A protein and the small-molecule ligand that binds it are described below.
Small molecule (SMILES): CC(=O)N[C@H]1[C@@H](Oc2ccc([N+](=O)[O-])cc2)O[C@H](CO)[C@@H](O)[C@@H]1O

Binding-site contacts:
Ligand atom C6 contacts residue TRP120 of chain 1.B at 3.9 Å (hydrophobic).
Ligand atom C2 contacts residue ARG121 of chain 1.B at 4.3 Å.
Ligand atom C1' contacts residue TRP120 of chain 1.B at 4.4 Å (hydrophobic).
Ligand atom C1 contacts residue ARG121 of chain 1.B at 3.6 Å.
Ligand atom C6' contacts residue TYR66 of chain 1.B at 2.9 Å (hydrophobic).
Ligand atom O5 contacts residue ARG121 of chain 1.B at 3.0 Å (salt-bridge).
Ligand atom O6 contacts residue GLU94 of chain 1.B at 3.9 Å.
Ligand atom O6 contacts residue ASP93 of chain 1.B at 2.7 Å (salt-bridge).
Ligand atom C4' contacts residue TRP120 of chain 1.B at 4.3 Å (hydrophobic).
Ligand atom C1' contacts residue TYR66 of chain 1.B at 3.4 Å (hydrophobic).
Ligand atom C5 contacts residue TRP120 of chain 1.B at 4.4 Å (hydrophobic).
Ligand atom C2' contacts residue ARG121 of chain 1.B at 4.5 Å.
Ligand atom C4' contacts residue TYR66 of chain 1.B at 4.4 Å (hydrophobic).
Ligand atom C6 contacts residue ASP93 of chain 1.B at 3.6 Å.
Ligand atom O1' contacts residue PHE97 of chain 1.B at 4.4 Å.
Ligand atom C6 contacts residue GLU94 of chain 1.B at 3.7 Å.
Ligand atom O6 contacts residue TRP120 of chain 1.B at 4.4 Å.
Ligand atom C6 contacts residue TYR66 of chain 1.B at 3.8 Å (hydrophobic).
Ligand atom C6 contacts residue ARG121 of chain 1.B at 3.9 Å.
Ligand atom C2' contacts residue TYR66 of chain 1.B at 4.3 Å (hydrophobic).
Ligand atom O6 contacts residue TRP148 of chain 1.B at 3.9 Å.
Ligand atom C5 contacts residue ARG121 of chain 1.B at 4.0 Å.
Ligand atom C3 contacts residue ARG43 of chain 1.B at 4.2 Å.
Ligand atom C4 contacts residue ASP93 of chain 1.B at 3.5 Å.
Ligand atom C3' contacts residue TRP120 of chain 1.B at 3.5 Å (hydrophobic).
Ligand atom O5 contacts residue TRP120 of chain 1.B at 4.1 Å.
Ligand atom C2' contacts residue TRP120 of chain 1.B at 3.6 Å (hydrophobic).
Ligand atom O6 contacts residue ARG121 of chain 1.B at 2.8 Å (salt-bridge).
Ligand atom C5 contacts residue TYR66 of chain 1.B at 3.9 Å (hydrophobic).
Ligand atom O3 contacts residue ARG43 of chain 1.B at 4.4 Å.
Ligand atom C4 contacts residue ARG43 of chain 1.B at 4.0 Å.
Ligand atom O1 contacts residue TYR66 of chain 1.B at 3.6 Å.
Ligand atom C5' contacts residue TYR66 of chain 1.B at 3.5 Å (hydrophobic).
Ligand atom C5 contacts residue ASP93 of chain 1.B at 4.3 Å.
Ligand atom O4 contacts residue ASP93 of chain 1.B at 2.6 Å (salt-bridge).
Ligand atom O4 contacts residue ARG43 of chain 1.B at 2.9 Å (salt-bridge).

Sequence of chain 1.B:
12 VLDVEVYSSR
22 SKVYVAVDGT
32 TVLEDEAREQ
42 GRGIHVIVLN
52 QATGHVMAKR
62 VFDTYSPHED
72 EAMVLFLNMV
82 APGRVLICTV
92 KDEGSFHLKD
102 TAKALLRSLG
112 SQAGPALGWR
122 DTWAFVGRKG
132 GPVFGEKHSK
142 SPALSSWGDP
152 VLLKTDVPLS